The small molecule below binds the protein below.
Small molecule (SMILES): CCCOc1ccc2cc(S(=O)(=O)Nc3ccc(C(=O)O)cc3)ccc2c1

Sequence of chain 8.C:
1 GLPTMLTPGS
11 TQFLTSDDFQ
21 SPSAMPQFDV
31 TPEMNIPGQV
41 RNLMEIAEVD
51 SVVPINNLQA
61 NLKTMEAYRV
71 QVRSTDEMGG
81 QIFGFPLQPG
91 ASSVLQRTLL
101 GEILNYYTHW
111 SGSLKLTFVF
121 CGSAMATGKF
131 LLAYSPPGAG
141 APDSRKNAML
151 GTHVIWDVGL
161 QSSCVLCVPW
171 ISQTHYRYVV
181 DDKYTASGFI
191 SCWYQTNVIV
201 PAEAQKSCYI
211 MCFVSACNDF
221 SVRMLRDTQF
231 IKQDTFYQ

Sequence of chain 15.A:
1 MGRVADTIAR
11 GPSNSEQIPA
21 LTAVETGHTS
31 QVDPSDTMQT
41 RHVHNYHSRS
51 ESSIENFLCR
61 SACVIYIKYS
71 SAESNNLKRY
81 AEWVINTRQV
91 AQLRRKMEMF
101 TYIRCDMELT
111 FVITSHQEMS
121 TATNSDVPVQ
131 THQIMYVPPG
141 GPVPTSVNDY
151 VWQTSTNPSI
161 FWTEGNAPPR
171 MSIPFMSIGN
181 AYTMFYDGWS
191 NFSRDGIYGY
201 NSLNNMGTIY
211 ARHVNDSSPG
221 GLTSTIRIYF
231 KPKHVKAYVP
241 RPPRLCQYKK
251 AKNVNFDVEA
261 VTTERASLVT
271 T

Sequence of chain 8.A:
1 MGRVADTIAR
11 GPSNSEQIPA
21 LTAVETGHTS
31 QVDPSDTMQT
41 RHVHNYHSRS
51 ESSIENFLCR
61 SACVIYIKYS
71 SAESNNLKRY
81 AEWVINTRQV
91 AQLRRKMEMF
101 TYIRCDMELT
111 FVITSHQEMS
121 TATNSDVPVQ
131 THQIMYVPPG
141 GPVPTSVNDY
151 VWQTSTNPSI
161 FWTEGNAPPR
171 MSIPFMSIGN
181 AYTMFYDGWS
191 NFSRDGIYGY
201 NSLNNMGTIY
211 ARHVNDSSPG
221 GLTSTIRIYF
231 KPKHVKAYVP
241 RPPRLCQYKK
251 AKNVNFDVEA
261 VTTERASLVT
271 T

Binding-site contacts:
Ligand atom C16 contacts residue THR235 of chain 8.C at 3.8 Å.
Ligand atom C5 contacts residue GLN153 of chain 15.A at 3.2 Å.
Ligand atom O1 contacts residue TYR150 of chain 15.A at 3.0 Å (h-bond).
Ligand atom O4 contacts residue ARG227 of chain 8.A at 3.3 Å (salt-bridge).
Ligand atom O5 contacts residue ARG227 of chain 8.A at 3.5 Å (salt-bridge).
Ligand atom C4 contacts residue ASP149 of chain 15.A at 3.5 Å.
Ligand atom C4 contacts residue ASN148 of chain 15.A at 3.3 Å.
Ligand atom C6 contacts residue GLN153 of chain 15.A at 3.2 Å.
Ligand atom C20 contacts residue ARG212 of chain 15.A at 3.4 Å.
Ligand atom O2 contacts residue PHE236 of chain 8.C at 3.4 Å (h-bond).
Ligand atom C20 contacts residue ARG227 of chain 8.A at 3.6 Å.
Ligand atom N1 contacts residue GLN233 of chain 8.C at 3.3 Å (h-bond).
Ligand atom C3 contacts residue ASN148 of chain 15.A at 3.5 Å.
Ligand atom C10 contacts residue ASP234 of chain 8.C at 3.8 Å.
Ligand atom C9 contacts residue ASN148 of chain 15.A at 3.7 Å.
Ligand atom C8 contacts residue ASN148 of chain 15.A at 3.3 Å.
Ligand atom O5 contacts residue TRP152 of chain 15.A at 3.5 Å (h-bond).
Ligand atom C2 contacts residue TYR66 of chain 8.A at 3.8 Å (hydrophobic).
Ligand atom C7 contacts residue THR235 of chain 8.C at 3.8 Å.
Ligand atom C16 contacts residue PHE236 of chain 8.C at 3.7 Å (hydrophobic).
Ligand atom C1 contacts residue GLN153 of chain 15.A at 3.4 Å.
Ligand atom C14 contacts residue TYR66 of chain 8.A at 3.4 Å (hydrophobic).
Ligand atom C10 contacts residue ASN148 of chain 15.A at 3.7 Å.
Ligand atom O2 contacts residue GLN233 of chain 8.C at 3.0 Å.
Ligand atom O4 contacts residue ARG212 of chain 15.A at 2.8 Å (salt-bridge).
Ligand atom C3 contacts residue ASP149 of chain 15.A at 3.5 Å.
Ligand atom S1 contacts residue GLN233 of chain 8.C at 3.7 Å.
Ligand atom N1 contacts residue GLN153 of chain 15.A at 2.7 Å (h-bond).
Ligand atom C13 contacts residue TYR66 of chain 8.A at 3.4 Å (hydrophobic).
Ligand atom O5 contacts residue TYR229 of chain 8.A at 3.8 Å.
Ligand atom C9 contacts residue ASP234 of chain 8.C at 3.6 Å.
Ligand atom O5 contacts residue ARG212 of chain 15.A at 3.3 Å (salt-bridge).
Ligand atom C15 contacts residue TYR66 of chain 8.A at 3.4 Å (hydrophobic).
Ligand atom O1 contacts residue ASP149 of chain 15.A at 3.6 Å.
Ligand atom C6 contacts residue PHE236 of chain 8.C at 3.5 Å (hydrophobic).
Ligand atom N1 contacts residue PHE236 of chain 8.C at 3.6 Å.
Ligand atom O2 contacts residue THR235 of chain 8.C at 3.0 Å.
Ligand atom C8 contacts residue ASP234 of chain 8.C at 3.3 Å.
Ligand atom O1 contacts residue GLN233 of chain 8.C at 3.5 Å (h-bond).
Ligand atom O2 contacts residue ASP234 of chain 8.C at 3.7 Å.